Binding-site contacts:
Ligand atom C24 contacts residue GLN773 of chain 1.A at 1.4 Å.
Ligand atom C13 contacts residue MET760 of chain 1.A at 4.0 Å (hydrophobic).
Ligand atom N3 contacts residue PHE742 of chain 1.A at 3.8 Å.
Ligand atom C3 contacts residue PHE742 of chain 1.A at 4.1 Å (hydrophobic).
Ligand atom C24 contacts residue ALA735 of chain 1.A at 4.0 Å (hydrophobic).
Ligand atom O3 contacts residue LEU772 of chain 1.A at 4.1 Å.
Ligand atom C11 contacts residue LEU772 of chain 1.A at 3.6 Å (hydrophobic).
Ligand atom C10 contacts residue MET760 of chain 1.A at 4.0 Å (hydrophobic).
Ligand atom C5 contacts residue PHE776 of chain 1.A at 3.7 Å (hydrophobic).
Ligand atom O3 contacts residue GLY775 of chain 1.A at 4.0 Å.
Ligand atom C4 contacts residue PHE742 of chain 1.A at 4.1 Å (hydrophobic).
Ligand atom O3 contacts residue PHE776 of chain 1.A at 3.9 Å.
Ligand atom C14 contacts residue PHE776 of chain 1.A at 3.4 Å (hydrophobic).
Ligand atom N4 contacts residue GLN773 of chain 1.A at 3.6 Å (h-bond).
Ligand atom C8 contacts residue GLN773 of chain 1.A at 4.0 Å.
Ligand atom C13 contacts residue PHE776 of chain 1.A at 3.8 Å (hydrophobic).
Ligand atom C2 contacts residue LEU671 of chain 1.A at 3.8 Å (hydrophobic).
Ligand atom C15 contacts residue MET760 of chain 1.A at 3.5 Å (hydrophobic).
Ligand atom C11 contacts residue MET760 of chain 1.A at 3.4 Å (hydrophobic).
Ligand atom O2 contacts residue VAL780 of chain 1.A at 4.1 Å.
Ligand atom C2 contacts residue LEU721 of chain 1.A at 4.0 Å (hydrophobic).
Ligand atom N4 contacts residue PHE776 of chain 1.A at 3.3 Å.
Ligand atom C6 contacts residue PHE776 of chain 1.A at 3.9 Å (hydrophobic).
Ligand atom C23 contacts residue LEU769 of chain 1.A at 4.0 Å (hydrophobic).
Ligand atom C12 contacts residue MET760 of chain 1.A at 3.5 Å (hydrophobic).
Ligand atom O2 contacts residue PHE776 of chain 1.A at 3.3 Å.
Ligand atom C1 contacts residue ASP720 of chain 1.A at 3.5 Å.
Ligand atom C6 contacts residue PHE742 of chain 1.A at 4.0 Å (hydrophobic).
Ligand atom O4 contacts residue PHE742 of chain 1.A at 3.8 Å.
Ligand atom O1 contacts residue GLN773 of chain 1.A at 3.2 Å (h-bond).
Ligand atom N5 contacts residue MET760 of chain 1.A at 4.0 Å.
Ligand atom C9 contacts residue PHE776 of chain 1.A at 3.8 Å (hydrophobic).
Ligand atom C8 contacts residue PHE776 of chain 1.A at 3.3 Å (hydrophobic).
Ligand atom C12 contacts residue LEU772 of chain 1.A at 3.8 Å (hydrophobic).
Ligand atom N3 contacts residue PHE776 of chain 1.A at 4.0 Å.
Ligand atom C22 contacts residue GLN773 of chain 1.A at 3.6 Å.
Ligand atom C7 contacts residue PHE776 of chain 1.A at 3.7 Å (hydrophobic).
Ligand atom O1 contacts residue PHE776 of chain 1.A at 3.8 Å.
Ligand atom C23 contacts residue GLN773 of chain 1.A at 2.9 Å.
Ligand atom C25 contacts residue TYR558 of chain 1.A at 3.7 Å (hydrophobic).

The protein below binds the small molecule below.
Small molecule (SMILES): CCCOc1ccc(S(=O)(=O)NCC[C@H]2CCCN2C)cc1-c1nc(=O)c2c([nH]1)c(CCC)nn2C

Sequence of chain 1.A:
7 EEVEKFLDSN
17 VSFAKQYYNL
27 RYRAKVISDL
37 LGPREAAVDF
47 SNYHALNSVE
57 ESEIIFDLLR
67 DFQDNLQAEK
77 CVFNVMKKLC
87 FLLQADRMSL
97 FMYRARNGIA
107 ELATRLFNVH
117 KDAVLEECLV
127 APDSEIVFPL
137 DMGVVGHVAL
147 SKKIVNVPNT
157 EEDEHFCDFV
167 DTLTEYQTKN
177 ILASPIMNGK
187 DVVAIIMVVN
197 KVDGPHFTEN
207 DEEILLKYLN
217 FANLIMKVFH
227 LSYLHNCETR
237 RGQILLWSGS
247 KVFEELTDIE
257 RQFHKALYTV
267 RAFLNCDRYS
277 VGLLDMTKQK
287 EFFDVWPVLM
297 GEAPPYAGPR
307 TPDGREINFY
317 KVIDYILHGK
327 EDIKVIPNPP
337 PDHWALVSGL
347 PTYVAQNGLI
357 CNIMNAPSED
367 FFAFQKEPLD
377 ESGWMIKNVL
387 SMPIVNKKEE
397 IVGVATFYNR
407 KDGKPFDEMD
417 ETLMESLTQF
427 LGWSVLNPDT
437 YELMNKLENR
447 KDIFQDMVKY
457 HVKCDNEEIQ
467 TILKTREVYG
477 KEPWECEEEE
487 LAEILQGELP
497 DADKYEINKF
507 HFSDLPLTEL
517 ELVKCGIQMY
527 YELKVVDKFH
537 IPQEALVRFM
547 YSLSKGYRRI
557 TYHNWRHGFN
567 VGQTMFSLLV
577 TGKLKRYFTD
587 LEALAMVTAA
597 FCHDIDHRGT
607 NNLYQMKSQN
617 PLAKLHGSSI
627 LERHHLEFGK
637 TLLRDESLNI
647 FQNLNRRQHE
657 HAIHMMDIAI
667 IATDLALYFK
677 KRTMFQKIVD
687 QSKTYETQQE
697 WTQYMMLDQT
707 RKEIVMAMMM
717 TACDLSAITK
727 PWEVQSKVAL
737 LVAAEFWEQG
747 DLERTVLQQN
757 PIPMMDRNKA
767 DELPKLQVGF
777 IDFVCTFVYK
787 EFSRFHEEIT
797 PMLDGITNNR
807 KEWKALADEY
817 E